This protein binds this small molecule.
Small molecule (SMILES): CC(=O)N[C@H]1[C@H](O[C@H]2[C@H](O)[C@@H](NC(C)=O)CO[C@@H]2CO)O[C@H](CO)[C@@H](O[C@@H]2O[C@H](CO)[C@@H](O)[C@H](O[C@H]3O[C@H](CO)[C@@H](O)[C@H](O)[C@@H]3O)[C@@H]2O)[C@@H]1O

Sequence of chain 1.A:
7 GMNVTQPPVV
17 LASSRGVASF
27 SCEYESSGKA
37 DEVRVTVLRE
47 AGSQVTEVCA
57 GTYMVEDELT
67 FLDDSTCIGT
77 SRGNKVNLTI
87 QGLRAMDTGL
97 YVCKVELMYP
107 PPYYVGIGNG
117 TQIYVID

Binding-site contacts:
Ligand atom N2 contacts residue ARG78 of chain 1.A at 3.4 Å (salt-bridge).
Ligand atom O7 contacts residue ARG78 of chain 1.A at 4.2 Å.
Ligand atom C3 contacts residue ARG78 of chain 1.A at 3.5 Å.
Ligand atom C8 contacts residue SER77 of chain 1.A at 3.9 Å.
Ligand atom O6 contacts residue ARG78 of chain 1.A at 3.8 Å.
Ligand atom C7 contacts residue ASN83 of chain 1.A at 3.1 Å.
Ligand atom O7 contacts residue ASN83 of chain 1.A at 3.1 Å (h-bond).
Ligand atom C8 contacts residue THR76 of chain 1.A at 4.1 Å.
Ligand atom C8 contacts residue ARG78 of chain 1.A at 3.5 Å.
Ligand atom O5 contacts residue ASN83 of chain 1.A at 2.4 Å (h-bond).
Ligand atom N2 contacts residue ASN83 of chain 1.A at 2.7 Å (h-bond).
Ligand atom C7 contacts residue THR76 of chain 1.A at 3.7 Å.
Ligand atom O7 contacts residue THR76 of chain 1.A at 2.7 Å (h-bond).
Ligand atom O7 contacts residue SER77 of chain 1.A at 4.3 Å.
Ligand atom C2 contacts residue ASN83 of chain 1.A at 2.2 Å.
Ligand atom C1 contacts residue ASN83 of chain 1.A at 1.4 Å.
Ligand atom C2 contacts residue ARG78 of chain 1.A at 3.9 Å.
Ligand atom C8 contacts residue LYS81 of chain 1.A at 3.7 Å.
Ligand atom C7 contacts residue ARG78 of chain 1.A at 3.6 Å.
Ligand atom O5 contacts residue ARG78 of chain 1.A at 4.2 Å.
Ligand atom C4 contacts residue ASN83 of chain 1.A at 4.1 Å.
Ligand atom O3 contacts residue ARG78 of chain 1.A at 2.3 Å (salt-bridge).
Ligand atom C8 contacts residue VAL82 of chain 1.A at 4.3 Å (hydrophobic).
Ligand atom C5 contacts residue ASN83 of chain 1.A at 3.6 Å.
Ligand atom C3 contacts residue ASN83 of chain 1.A at 3.6 Å.
Ligand atom C8 contacts residue ASN83 of chain 1.A at 4.3 Å.
Ligand atom C6 contacts residue ARG78 of chain 1.A at 4.4 Å.